Sequence of chain 2.A:
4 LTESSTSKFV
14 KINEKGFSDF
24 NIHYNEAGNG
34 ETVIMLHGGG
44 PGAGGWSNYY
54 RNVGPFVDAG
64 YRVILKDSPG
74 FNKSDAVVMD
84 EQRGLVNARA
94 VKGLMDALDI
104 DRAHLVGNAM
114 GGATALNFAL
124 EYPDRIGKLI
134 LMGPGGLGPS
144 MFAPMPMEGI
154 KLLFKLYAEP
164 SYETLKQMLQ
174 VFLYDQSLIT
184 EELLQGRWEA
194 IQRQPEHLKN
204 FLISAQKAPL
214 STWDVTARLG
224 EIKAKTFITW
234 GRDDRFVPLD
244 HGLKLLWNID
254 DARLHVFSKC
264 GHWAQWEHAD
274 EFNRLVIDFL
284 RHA

The small molecule below binds the protein below.
Small molecule (SMILES): O=C([O-])C(=O)/C=C/CC(=O)c1ccccc1

Binding-site contacts:
Ligand atom CB5 contacts residue GLY138 of chain 2.A at 3.7 Å.
Ligand atom OA4 contacts residue GLY41 of chain 2.A at 3.7 Å.
Ligand atom CA1 contacts residue GLY41 of chain 2.A at 3.8 Å.
Ligand atom CA1 contacts residue ARG190 of chain 2.A at 3.5 Å.
Ligand atom CA2 contacts residue PHE175 of chain 2.A at 3.5 Å (hydrophobic).
Ligand atom OA3 contacts residue HIS265 of chain 2.A at 2.9 Å.
Ligand atom CA3 contacts residue PHE175 of chain 2.A at 3.8 Å (hydrophobic).
Ligand atom OA1 contacts residue PHE175 of chain 2.A at 3.8 Å.
Ligand atom CA4 contacts residue ALA112 of chain 2.A at 3.3 Å (hydrophobic).
Ligand atom CB3 contacts residue LEU213 of chain 2.A at 3.7 Å (hydrophobic).
Ligand atom CB4 contacts residue LEU213 of chain 2.A at 3.4 Å (hydrophobic).
Ligand atom OA1 contacts residue GLY43 of chain 2.A at 2.8 Å (h-bond).
Ligand atom OA2 contacts residue TRP266 of chain 2.A at 2.9 Å (h-bond).
Ligand atom CB5 contacts residue VAL240 of chain 2.A at 3.6 Å (hydrophobic).
Ligand atom OA3 contacts residue ASN111 of chain 2.A at 3.0 Å (h-bond).
Ligand atom OA1 contacts residue ALA46 of chain 2.A at 3.8 Å.
Ligand atom CA2 contacts residue GLY41 of chain 2.A at 3.7 Å.
Ligand atom CB5 contacts residue ILE153 of chain 2.A at 3.7 Å (hydrophobic).
Ligand atom OA4 contacts residue GLY42 of chain 2.A at 2.7 Å (h-bond).
Ligand atom OA3 contacts residue TRP266 of chain 2.A at 2.9 Å (h-bond).
Ligand atom CA1 contacts residue TRP266 of chain 2.A at 3.6 Å (hydrophobic).
Ligand atom OA1 contacts residue GLY41 of chain 2.A at 3.8 Å.
Ligand atom CA1 contacts residue PHE175 of chain 2.A at 3.6 Å (hydrophobic).
Ligand atom OA1 contacts residue GLY42 of chain 2.A at 3.8 Å.
Ligand atom CB6 contacts residue ILE153 of chain 2.A at 3.5 Å (hydrophobic).
Ligand atom CA4 contacts residue HIS265 of chain 2.A at 3.5 Å.
Ligand atom CA6 contacts residue ALA112 of chain 2.A at 3.5 Å (hydrophobic).
Ligand atom OA1 contacts residue ARG190 of chain 2.A at 2.8 Å (salt-bridge).
Ligand atom CA5 contacts residue ALA112 of chain 2.A at 3.6 Å (hydrophobic).
Ligand atom CB3 contacts residue TRP216 of chain 2.A at 3.6 Å (hydrophobic).
Ligand atom OA2 contacts residue ARG190 of chain 2.A at 3.0 Å (salt-bridge).
Ligand atom CA2 contacts residue ASN111 of chain 2.A at 3.8 Å.
Ligand atom CB6 contacts residue VAL240 of chain 2.A at 3.6 Å (hydrophobic).
Ligand atom CA2 contacts residue TRP266 of chain 2.A at 3.6 Å (hydrophobic).
Ligand atom OA2 contacts residue ASN51 of chain 2.A at 3.0 Å (h-bond).
Ligand atom CA3 contacts residue GLY42 of chain 2.A at 3.7 Å.
Ligand atom OA4 contacts residue MET113 of chain 2.A at 3.4 Å (h-bond).
Ligand atom OA3 contacts residue PHE175 of chain 2.A at 3.5 Å.
Ligand atom OA4 contacts residue ALA112 of chain 2.A at 3.4 Å.
Ligand atom CA5 contacts residue LEU156 of chain 2.A at 3.8 Å (hydrophobic).